Binding-site contacts:
Ligand atom C2 contacts residue ASN1134 of chain 1.B at 2.5 Å.
Ligand atom N2 contacts residue ASN1134 of chain 1.B at 2.9 Å (h-bond).
Ligand atom C3 contacts residue ASN1134 of chain 1.B at 3.8 Å.
Ligand atom C8 contacts residue ILE1132 of chain 1.B at 4.1 Å (hydrophobic).
Ligand atom C1 contacts residue ASN1134 of chain 1.B at 1.4 Å.
Ligand atom O7 contacts residue ASN1134 of chain 1.B at 4.0 Å.
Ligand atom C4 contacts residue ASN1134 of chain 1.B at 4.2 Å.
Ligand atom C7 contacts residue ASN1134 of chain 1.B at 3.7 Å.
Ligand atom C5 contacts residue ASN1134 of chain 1.B at 3.7 Å.
Ligand atom O5 contacts residue ASN1134 of chain 1.B at 2.4 Å (h-bond).

This protein binds this small molecule.
Small molecule (SMILES): CC(=O)N[C@H]1[C@H](O[C@H]2[C@H](O)[C@@H](NC(C)=O)CO[C@@H]2CO)O[C@H](CO)[C@@H](O)[C@@H]1O

Sequence of chain 1.B:
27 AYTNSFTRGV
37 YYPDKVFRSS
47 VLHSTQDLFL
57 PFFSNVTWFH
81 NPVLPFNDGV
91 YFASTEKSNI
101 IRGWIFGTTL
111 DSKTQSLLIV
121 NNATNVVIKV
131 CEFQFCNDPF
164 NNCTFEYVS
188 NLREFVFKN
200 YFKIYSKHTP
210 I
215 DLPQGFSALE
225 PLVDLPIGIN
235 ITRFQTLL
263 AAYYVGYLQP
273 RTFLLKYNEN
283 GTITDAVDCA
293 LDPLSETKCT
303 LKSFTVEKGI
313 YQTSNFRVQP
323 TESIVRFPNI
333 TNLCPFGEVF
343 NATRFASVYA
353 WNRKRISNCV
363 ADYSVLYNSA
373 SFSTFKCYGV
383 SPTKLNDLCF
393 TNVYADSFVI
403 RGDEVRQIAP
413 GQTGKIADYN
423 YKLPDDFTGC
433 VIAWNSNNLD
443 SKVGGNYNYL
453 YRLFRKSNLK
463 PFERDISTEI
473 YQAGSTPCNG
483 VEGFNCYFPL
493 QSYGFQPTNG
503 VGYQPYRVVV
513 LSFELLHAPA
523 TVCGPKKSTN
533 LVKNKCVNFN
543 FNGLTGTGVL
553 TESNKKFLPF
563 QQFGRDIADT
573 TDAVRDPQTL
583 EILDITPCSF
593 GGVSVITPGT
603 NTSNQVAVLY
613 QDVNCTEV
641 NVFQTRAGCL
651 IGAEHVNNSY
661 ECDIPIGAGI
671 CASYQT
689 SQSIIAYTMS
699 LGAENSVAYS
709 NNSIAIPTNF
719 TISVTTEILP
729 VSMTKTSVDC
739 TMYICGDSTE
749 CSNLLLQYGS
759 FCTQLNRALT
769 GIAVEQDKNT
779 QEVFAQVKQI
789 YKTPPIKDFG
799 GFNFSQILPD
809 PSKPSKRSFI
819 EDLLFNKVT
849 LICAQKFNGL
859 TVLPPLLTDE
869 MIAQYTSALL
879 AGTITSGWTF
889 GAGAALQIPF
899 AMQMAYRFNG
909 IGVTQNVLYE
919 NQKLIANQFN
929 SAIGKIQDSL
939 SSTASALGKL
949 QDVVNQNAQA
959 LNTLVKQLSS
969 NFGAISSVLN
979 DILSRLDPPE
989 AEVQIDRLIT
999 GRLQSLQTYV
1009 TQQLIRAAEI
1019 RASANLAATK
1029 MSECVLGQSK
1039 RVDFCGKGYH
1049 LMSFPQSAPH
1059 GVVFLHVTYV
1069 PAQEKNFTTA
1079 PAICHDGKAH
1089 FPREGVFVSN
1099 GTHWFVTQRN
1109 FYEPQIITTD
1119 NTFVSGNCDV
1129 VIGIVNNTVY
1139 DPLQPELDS